This protein binds this small molecule.
Small molecule (SMILES): CC(=O)N[C@@H]1[C@@H](O)[C@H](O)[C@@H](CO)O[C@H]1O

Sequence of chain 1.E:
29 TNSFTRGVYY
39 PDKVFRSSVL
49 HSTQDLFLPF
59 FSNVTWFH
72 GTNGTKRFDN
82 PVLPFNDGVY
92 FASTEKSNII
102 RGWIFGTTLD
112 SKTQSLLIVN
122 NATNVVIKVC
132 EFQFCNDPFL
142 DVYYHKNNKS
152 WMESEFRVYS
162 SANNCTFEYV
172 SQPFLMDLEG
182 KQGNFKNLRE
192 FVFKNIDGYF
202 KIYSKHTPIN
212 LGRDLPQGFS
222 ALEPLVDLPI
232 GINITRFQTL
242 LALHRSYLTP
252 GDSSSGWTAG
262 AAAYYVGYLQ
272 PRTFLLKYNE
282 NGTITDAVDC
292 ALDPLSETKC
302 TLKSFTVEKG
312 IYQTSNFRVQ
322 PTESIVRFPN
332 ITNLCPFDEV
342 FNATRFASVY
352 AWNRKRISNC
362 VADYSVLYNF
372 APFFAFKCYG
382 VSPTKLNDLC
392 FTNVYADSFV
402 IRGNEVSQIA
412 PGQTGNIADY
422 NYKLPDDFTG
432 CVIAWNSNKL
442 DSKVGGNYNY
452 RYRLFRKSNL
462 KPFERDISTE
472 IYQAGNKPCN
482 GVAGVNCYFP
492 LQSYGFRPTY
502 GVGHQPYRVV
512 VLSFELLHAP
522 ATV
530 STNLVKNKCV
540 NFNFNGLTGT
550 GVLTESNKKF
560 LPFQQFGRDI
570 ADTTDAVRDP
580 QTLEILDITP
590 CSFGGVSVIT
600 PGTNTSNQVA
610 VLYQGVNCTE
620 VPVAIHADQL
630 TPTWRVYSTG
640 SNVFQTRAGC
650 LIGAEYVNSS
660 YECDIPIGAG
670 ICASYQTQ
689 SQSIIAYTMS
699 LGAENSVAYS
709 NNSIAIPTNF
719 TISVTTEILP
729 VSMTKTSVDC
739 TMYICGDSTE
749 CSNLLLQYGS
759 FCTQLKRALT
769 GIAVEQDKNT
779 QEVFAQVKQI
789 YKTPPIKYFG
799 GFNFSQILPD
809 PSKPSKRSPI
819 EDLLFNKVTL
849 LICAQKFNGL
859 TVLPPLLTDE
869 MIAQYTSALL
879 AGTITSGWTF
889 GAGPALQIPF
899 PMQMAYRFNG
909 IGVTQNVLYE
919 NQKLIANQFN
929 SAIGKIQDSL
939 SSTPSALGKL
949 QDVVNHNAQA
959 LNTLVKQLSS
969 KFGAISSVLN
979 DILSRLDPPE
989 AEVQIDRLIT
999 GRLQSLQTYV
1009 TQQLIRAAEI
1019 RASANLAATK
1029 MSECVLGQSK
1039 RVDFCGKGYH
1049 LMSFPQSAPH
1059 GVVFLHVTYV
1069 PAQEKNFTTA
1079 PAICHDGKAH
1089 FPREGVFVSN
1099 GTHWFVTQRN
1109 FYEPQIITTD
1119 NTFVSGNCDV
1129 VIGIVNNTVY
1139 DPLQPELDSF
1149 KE

Binding-site contacts:
Ligand atom O7 contacts residue GLU619 of chain 1.E at 3.5 Å (salt-bridge).
Ligand atom C3 contacts residue ASN616 of chain 1.E at 3.7 Å.
Ligand atom O7 contacts residue ASN616 of chain 1.E at 2.9 Å (h-bond).
Ligand atom C2 contacts residue GLU619 of chain 1.E at 3.4 Å.
Ligand atom C6 contacts residue GLN644 of chain 1.E at 3.9 Å.
Ligand atom C4 contacts residue THR618 of chain 1.E at 4.3 Å.
Ligand atom C5 contacts residue ASN616 of chain 1.E at 3.6 Å.
Ligand atom C1 contacts residue ASN616 of chain 1.E at 1.4 Å.
Ligand atom C2 contacts residue ASN616 of chain 1.E at 2.4 Å.
Ligand atom C7 contacts residue ASN616 of chain 1.E at 3.3 Å.
Ligand atom O6 contacts residue THR618 of chain 1.E at 3.4 Å.
Ligand atom C1 contacts residue GLU619 of chain 1.E at 4.3 Å.
Ligand atom C1 contacts residue GLN644 of chain 1.E at 4.3 Å.
Ligand atom O5 contacts residue ASN616 of chain 1.E at 2.3 Å (h-bond).
Ligand atom C7 contacts residue GLU619 of chain 1.E at 3.3 Å.
Ligand atom O6 contacts residue GLN644 of chain 1.E at 4.1 Å.
Ligand atom C8 contacts residue GLU619 of chain 1.E at 3.4 Å.
Ligand atom C6 contacts residue ASN616 of chain 1.E at 4.5 Å.
Ligand atom O3 contacts residue GLU619 of chain 1.E at 3.2 Å (salt-bridge).
Ligand atom O5 contacts residue GLN644 of chain 1.E at 3.4 Å (h-bond).
Ligand atom C3 contacts residue GLU619 of chain 1.E at 3.7 Å.
Ligand atom C4 contacts residue GLU619 of chain 1.E at 4.1 Å.
Ligand atom C6 contacts residue THR618 of chain 1.E at 4.4 Å.
Ligand atom N2 contacts residue ASN616 of chain 1.E at 3.1 Å (h-bond).
Ligand atom N2 contacts residue GLU619 of chain 1.E at 3.8 Å.
Ligand atom O3 contacts residue ASN616 of chain 1.E at 4.5 Å.
Ligand atom C5 contacts residue GLN644 of chain 1.E at 4.3 Å.
Ligand atom C4 contacts residue ASN616 of chain 1.E at 3.7 Å.